Binding-site contacts:
Ligand atom C8 contacts residue TYR461 of chain 1.A at 3.3 Å (hydrophobic).
Ligand atom O4 contacts residue ASN1609 of chain 1.A at 4.2 Å.
Ligand atom N2 contacts residue TYR461 of chain 1.A at 2.7 Å (h-bond).
Ligand atom C3 contacts residue ASN1609 of chain 1.A at 3.3 Å.
Ligand atom O3 contacts residue ASN1609 of chain 1.A at 3.1 Å (h-bond).
Ligand atom C6 contacts residue ASN1609 of chain 1.A at 3.8 Å.
Ligand atom O5 contacts residue ASN1609 of chain 1.A at 2.4 Å (h-bond).
Ligand atom C5 contacts residue ASN1609 of chain 1.A at 3.2 Å.
Ligand atom O7 contacts residue TYR461 of chain 1.A at 3.9 Å.
Ligand atom C2 contacts residue ASN1609 of chain 1.A at 2.6 Å.
Ligand atom C1 contacts residue TYR461 of chain 1.A at 3.4 Å (hydrophobic).
Ligand atom C4 contacts residue ASN1609 of chain 1.A at 3.2 Å.
Ligand atom C7 contacts residue TYR461 of chain 1.A at 3.3 Å (hydrophobic).
Ligand atom N2 contacts residue ASN1609 of chain 1.A at 3.8 Å.
Ligand atom O5 contacts residue TYR461 of chain 1.A at 3.7 Å.
Ligand atom C1 contacts residue ASN1609 of chain 1.A at 1.5 Å.
Ligand atom C2 contacts residue TYR461 of chain 1.A at 3.5 Å (hydrophobic).
Ligand atom O6 contacts residue ASN1609 of chain 1.A at 3.7 Å.

Sequence of chain 1.A:
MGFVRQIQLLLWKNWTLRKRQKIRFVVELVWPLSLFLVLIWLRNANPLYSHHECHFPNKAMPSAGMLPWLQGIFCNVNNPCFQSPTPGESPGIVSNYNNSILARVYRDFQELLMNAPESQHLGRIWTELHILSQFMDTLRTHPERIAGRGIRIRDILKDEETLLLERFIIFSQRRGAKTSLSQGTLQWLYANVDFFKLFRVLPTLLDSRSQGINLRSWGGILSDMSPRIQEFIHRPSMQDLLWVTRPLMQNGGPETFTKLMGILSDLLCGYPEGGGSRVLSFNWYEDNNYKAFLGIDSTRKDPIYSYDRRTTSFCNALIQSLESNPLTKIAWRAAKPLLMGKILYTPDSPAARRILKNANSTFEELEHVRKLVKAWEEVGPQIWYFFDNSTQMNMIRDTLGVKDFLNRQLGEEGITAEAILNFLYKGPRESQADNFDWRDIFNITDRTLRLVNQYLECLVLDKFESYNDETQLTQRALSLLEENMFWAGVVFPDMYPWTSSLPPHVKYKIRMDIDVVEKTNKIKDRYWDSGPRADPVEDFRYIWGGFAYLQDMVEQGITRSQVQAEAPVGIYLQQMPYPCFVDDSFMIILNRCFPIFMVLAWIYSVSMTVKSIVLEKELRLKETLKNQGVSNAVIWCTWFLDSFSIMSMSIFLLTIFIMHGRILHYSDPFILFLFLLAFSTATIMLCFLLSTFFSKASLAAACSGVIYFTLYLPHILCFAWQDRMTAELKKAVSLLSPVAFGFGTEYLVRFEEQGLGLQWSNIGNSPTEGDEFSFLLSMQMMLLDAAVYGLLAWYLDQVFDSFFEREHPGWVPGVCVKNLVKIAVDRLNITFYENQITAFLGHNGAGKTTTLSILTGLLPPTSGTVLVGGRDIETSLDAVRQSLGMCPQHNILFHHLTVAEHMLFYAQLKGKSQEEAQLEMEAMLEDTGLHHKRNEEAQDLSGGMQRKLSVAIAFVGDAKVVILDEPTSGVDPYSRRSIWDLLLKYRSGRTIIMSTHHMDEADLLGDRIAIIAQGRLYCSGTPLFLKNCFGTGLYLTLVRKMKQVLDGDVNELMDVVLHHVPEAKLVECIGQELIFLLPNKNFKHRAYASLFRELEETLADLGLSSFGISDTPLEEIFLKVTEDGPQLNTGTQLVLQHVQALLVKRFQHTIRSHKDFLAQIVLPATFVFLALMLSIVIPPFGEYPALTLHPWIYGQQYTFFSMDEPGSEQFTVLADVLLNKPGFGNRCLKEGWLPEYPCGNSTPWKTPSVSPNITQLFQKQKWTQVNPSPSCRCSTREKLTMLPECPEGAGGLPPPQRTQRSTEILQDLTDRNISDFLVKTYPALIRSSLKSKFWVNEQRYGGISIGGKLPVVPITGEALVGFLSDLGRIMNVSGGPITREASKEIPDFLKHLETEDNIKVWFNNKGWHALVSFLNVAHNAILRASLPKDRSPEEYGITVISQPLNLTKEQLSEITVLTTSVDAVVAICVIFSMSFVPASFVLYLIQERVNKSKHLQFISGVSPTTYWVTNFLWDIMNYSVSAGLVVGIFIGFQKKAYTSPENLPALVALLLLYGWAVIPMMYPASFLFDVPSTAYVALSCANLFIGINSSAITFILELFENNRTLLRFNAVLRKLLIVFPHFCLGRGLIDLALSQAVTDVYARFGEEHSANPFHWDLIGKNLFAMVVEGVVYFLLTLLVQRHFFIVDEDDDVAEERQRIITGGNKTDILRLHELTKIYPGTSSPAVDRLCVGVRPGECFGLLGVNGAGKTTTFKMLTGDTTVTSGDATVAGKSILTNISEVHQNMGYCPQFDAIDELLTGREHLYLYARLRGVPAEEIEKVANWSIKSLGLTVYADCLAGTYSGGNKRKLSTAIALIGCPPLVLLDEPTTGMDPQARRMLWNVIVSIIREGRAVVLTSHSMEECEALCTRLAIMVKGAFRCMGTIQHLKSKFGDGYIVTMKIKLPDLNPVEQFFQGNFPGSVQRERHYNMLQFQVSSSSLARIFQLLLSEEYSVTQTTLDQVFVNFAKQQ

A protein and the small-molecule ligand that binds it are described below.
Small molecule (SMILES): CC(=O)N[C@@H]1[C@@H](O)[C@H](O)[C@@H](CO)O[C@H]1O